Binding-site contacts:
Ligand atom O5 contacts residue ASN118 of chain 1.F at 2.4 Å (h-bond).
Ligand atom N2 contacts residue ASN118 of chain 1.F at 2.9 Å (h-bond).
Ligand atom C2 contacts residue ASP290 of chain 1.F at 4.2 Å.
Ligand atom C4 contacts residue ASN118 of chain 1.F at 4.2 Å.
Ligand atom C3 contacts residue ASN118 of chain 1.F at 3.8 Å.
Ligand atom O4 contacts residue TYR135 of chain 1.F at 4.4 Å.
Ligand atom C8 contacts residue ASN118 of chain 1.F at 4.5 Å.
Ligand atom N2 contacts residue ASP290 of chain 1.F at 3.3 Å (salt-bridge).
Ligand atom C1 contacts residue ASN118 of chain 1.F at 1.4 Å.
Ligand atom O7 contacts residue ASN118 of chain 1.F at 3.4 Å (h-bond).
Ligand atom O5 contacts residue TYR135 of chain 1.F at 4.4 Å.
Ligand atom C8 contacts residue ASP290 of chain 1.F at 3.7 Å.
Ligand atom C8 contacts residue VAL104 of chain 1.F at 3.9 Å (hydrophobic).
Ligand atom C7 contacts residue ASP290 of chain 1.F at 4.0 Å.
Ligand atom C3 contacts residue ASP290 of chain 1.F at 3.9 Å.
Ligand atom C5 contacts residue TYR135 of chain 1.F at 4.3 Å (hydrophobic).
Ligand atom O3 contacts residue ASP290 of chain 1.F at 3.8 Å.
Ligand atom C1 contacts residue TYR135 of chain 1.F at 4.0 Å (hydrophobic).
Ligand atom C2 contacts residue ASN118 of chain 1.F at 2.5 Å.
Ligand atom C8 contacts residue LEU137 of chain 1.F at 4.4 Å (hydrophobic).
Ligand atom O6 contacts residue TYR135 of chain 1.F at 4.5 Å.
Ligand atom C3 contacts residue TYR135 of chain 1.F at 4.2 Å (hydrophobic).
Ligand atom C7 contacts residue ASN118 of chain 1.F at 3.4 Å.
Ligand atom C5 contacts residue ASN118 of chain 1.F at 3.6 Å.

Sequence of chain 1.F:
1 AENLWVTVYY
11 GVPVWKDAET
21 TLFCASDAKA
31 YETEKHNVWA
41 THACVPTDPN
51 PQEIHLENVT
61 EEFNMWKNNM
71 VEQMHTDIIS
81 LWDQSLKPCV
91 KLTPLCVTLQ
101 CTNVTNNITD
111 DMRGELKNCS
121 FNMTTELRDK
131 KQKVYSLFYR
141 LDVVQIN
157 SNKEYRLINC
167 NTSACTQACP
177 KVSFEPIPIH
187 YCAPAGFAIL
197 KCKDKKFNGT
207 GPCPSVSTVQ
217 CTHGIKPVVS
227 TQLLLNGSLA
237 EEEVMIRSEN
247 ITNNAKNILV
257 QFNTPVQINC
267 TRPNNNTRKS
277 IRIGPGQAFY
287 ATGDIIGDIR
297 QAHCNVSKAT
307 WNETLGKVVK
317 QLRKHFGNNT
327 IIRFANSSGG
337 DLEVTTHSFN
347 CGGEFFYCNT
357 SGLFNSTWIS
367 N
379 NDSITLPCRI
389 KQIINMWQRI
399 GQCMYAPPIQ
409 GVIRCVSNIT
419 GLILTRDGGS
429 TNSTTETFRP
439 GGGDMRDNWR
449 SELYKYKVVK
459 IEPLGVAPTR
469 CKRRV

This small molecule binds to this protein.
Small molecule (SMILES): CC(=O)N[C@H]1[C@H](O[C@H]2[C@H](O)[C@@H](NC(C)=O)CO[C@@H]2CO)O[C@H](CO)[C@@H](O)[C@@H]1O